Binding-site contacts:
Ligand atom O6 contacts residue TYR118 of chain 1.F at 2.9 Å (h-bond).
Ligand atom O2 contacts residue NAG2 of chain 1.YA at 2.2 Å (h-bond).
Ligand atom C2 contacts residue FUC1 of chain 1.WB at 3.3 Å.
Ligand atom O4 contacts residue NAG2 of chain 1.YA at 2.5 Å (h-bond).
Ligand atom C3 contacts residue TYR118 of chain 1.F at 3.0 Å (hydrophobic).
Ligand atom O5 contacts residue TYR118 of chain 1.F at 3.1 Å.
Ligand atom C2 contacts residue NAG2 of chain 1.YA at 2.9 Å.
Ligand atom C4 contacts residue TYR118 of chain 1.F at 2.7 Å (hydrophobic).
Ligand atom O4 contacts residue NAG1 of chain 1.VB at 2.1 Å (h-bond).
Ligand atom O3 contacts residue TYR118 of chain 1.F at 3.2 Å (h-bond).
Ligand atom C7 contacts residue FUC1 of chain 1.WB at 3.0 Å.
Ligand atom N2 contacts residue NAG2 of chain 1.YA at 2.9 Å (h-bond).
Ligand atom O2 contacts residue NAG1 of chain 1.VB at 3.1 Å.
Ligand atom C3 contacts residue NAG1 of chain 1.VB at 3.4 Å.
Ligand atom N2 contacts residue TYR118 of chain 1.F at 3.1 Å.
Ligand atom C1 contacts residue NAG1 of chain 1.VB at 3.0 Å.
Ligand atom C6 contacts residue MAN1 of chain 1.YA at 2.9 Å.
Ligand atom O6 contacts residue MAN1 of chain 1.YA at 3.0 Å.
Ligand atom O6 contacts residue NAG2 of chain 1.YA at 3.3 Å.
Ligand atom N2 contacts residue FUC1 of chain 1.WB at 2.8 Å (h-bond).
Ligand atom C4 contacts residue NAG1 of chain 1.VB at 3.2 Å.
Ligand atom C5 contacts residue TYR118 of chain 1.F at 3.3 Å (hydrophobic).
Ligand atom C2 contacts residue NAG1 of chain 1.VB at 2.9 Å.
Ligand atom C3 contacts residue NAG2 of chain 1.YA at 3.3 Å.
Ligand atom C1 contacts residue NAG2 of chain 1.YA at 2.8 Å.
Ligand atom O7 contacts residue FUC1 of chain 1.WB at 3.3 Å (h-bond).
Ligand atom C4 contacts residue MAN1 of chain 1.YA at 3.4 Å.
Ligand atom C2 contacts residue NAG2 of chain 1.YA at 3.1 Å.
Ligand atom O4 contacts residue MAN1 of chain 1.YA at 3.0 Å (h-bond).
Ligand atom C5 contacts residue NAG2 of chain 1.YA at 3.0 Å.
Ligand atom O5 contacts residue ASN117 of chain 1.F at 3.0 Å (h-bond).
Ligand atom C6 contacts residue NAG2 of chain 1.YA at 3.2 Å.
Ligand atom C1 contacts residue NAG2 of chain 1.YA at 2.7 Å.
Ligand atom C1 contacts residue TYR118 of chain 1.F at 3.3 Å (hydrophobic).
Ligand atom C1 contacts residue ASN117 of chain 1.F at 2.4 Å.
Ligand atom C8 contacts residue GLU114 of chain 1.F at 3.0 Å.
Ligand atom C3 contacts residue FUC1 of chain 1.WB at 3.0 Å.
Ligand atom C8 contacts residue FUC1 of chain 1.WB at 2.7 Å.
Ligand atom O3 contacts residue FUC1 of chain 1.WB at 2.8 Å.
Ligand atom C2 contacts residue TYR118 of chain 1.F at 2.7 Å (hydrophobic).

This small molecule binds to this protein.
Small molecule (SMILES): CC(=O)N[C@H]1[C@H](O[C@H]2[C@H](O)[C@@H](NC(C)=O)CO[C@@H]2CO)O[C@H](CO)[C@@H](O[C@@H]2O[C@H](CO)[C@@H](O)[C@H](O[C@H]3O[C@H](CO)[C@@H](O[C@@H]4O[C@H](CO)[C@@H](O[C@@H]5O[C@H](CO)[C@H](O)[C@H](O)[C@H]5O)[C@H](O)[C@H]4NC(C)=O)[C@H](O)[C@@H]3O[C@@H]3O[C@H](CO)[C@@H](O[C@@H]4O[C@H](CO)[C@H](O)[C@H](O)[C@H]4O)[C@H](O)[C@H]3NC(C)=O)[C@@H]2O)[C@@H]1O

Sequence of chain 1.F:
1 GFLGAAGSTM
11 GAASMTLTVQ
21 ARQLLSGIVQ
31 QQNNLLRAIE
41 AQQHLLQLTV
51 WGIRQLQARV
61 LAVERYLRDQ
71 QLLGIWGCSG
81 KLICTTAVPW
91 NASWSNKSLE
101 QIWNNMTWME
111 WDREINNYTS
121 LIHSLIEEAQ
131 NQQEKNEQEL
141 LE